Sequence of chain 4.A:
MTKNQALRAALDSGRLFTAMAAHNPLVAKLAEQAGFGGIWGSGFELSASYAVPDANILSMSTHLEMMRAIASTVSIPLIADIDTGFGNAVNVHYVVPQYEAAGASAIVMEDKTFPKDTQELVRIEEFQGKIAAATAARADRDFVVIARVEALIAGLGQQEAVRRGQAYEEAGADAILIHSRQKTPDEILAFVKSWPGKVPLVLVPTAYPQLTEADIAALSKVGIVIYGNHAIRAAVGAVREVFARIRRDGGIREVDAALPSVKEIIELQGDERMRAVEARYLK

This protein binds this small molecule.
Small molecule (SMILES): O[C@@H]1[C@@H](O)[C@@H](O)OC[C@H]1O

Binding-site contacts:
Ligand atom C1 contacts residue SER75 of chain 4.A at 4.1 Å.
Ligand atom C1 contacts residue GLU32 of chain 4.A at 3.7 Å.
Ligand atom O5 contacts residue GLU32 of chain 4.A at 3.6 Å (salt-bridge).
Ligand atom O4 contacts residue SER75 of chain 4.A at 3.6 Å.
Ligand atom O1 contacts residue SER75 of chain 4.A at 3.5 Å (h-bond).
Ligand atom O5 contacts residue SER75 of chain 4.A at 3.6 Å (h-bond).
Ligand atom C3 contacts residue SER75 of chain 4.A at 4.3 Å.
Ligand atom C4 contacts residue SER75 of chain 4.A at 3.8 Å.
Ligand atom C5 contacts residue SER75 of chain 4.A at 3.1 Å.
Ligand atom O1 contacts residue GLU32 of chain 4.A at 2.8 Å (salt-bridge).
Ligand atom C5 contacts residue GLU32 of chain 4.A at 4.1 Å.